A small-molecule ligand and the protein it binds are described below.
Small molecule (SMILES): Nc1ccccc1C(=O)C(=O)O

Sequence of chain 1.B:
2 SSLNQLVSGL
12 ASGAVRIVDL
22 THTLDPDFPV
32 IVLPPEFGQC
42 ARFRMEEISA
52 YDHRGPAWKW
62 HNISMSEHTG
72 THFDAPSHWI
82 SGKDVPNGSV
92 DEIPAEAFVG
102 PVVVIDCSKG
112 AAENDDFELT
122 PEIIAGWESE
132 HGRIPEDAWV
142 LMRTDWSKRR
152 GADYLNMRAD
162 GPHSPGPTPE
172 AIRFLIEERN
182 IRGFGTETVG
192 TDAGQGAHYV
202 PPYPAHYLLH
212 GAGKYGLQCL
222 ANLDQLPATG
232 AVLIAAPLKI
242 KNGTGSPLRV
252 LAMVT

Binding-site contacts:
Ligand atom C03 contacts residue LEU34 of chain 1.A at 3.6 Å (hydrophobic).
Ligand atom C09 contacts residue HIS69 of chain 1.A at 4.0 Å.
Ligand atom C09 contacts residue HIS207 of chain 1.A at 3.6 Å.
Ligand atom C06 contacts residue ILE32 of chain 1.A at 3.5 Å (hydrophobic).
Ligand atom O08 contacts residue HIS207 of chain 1.A at 3.1 Å.
Ligand atom C09 contacts residue MN1 of chain 1.E at 3.2 Å.
Ligand atom O10 contacts residue ILE32 of chain 1.A at 4.1 Å.
Ligand atom O10 contacts residue HIS79 of chain 1.A at 4.0 Å.
Ligand atom O11 contacts residue ASP75 of chain 1.A at 2.8 Å (salt-bridge).
Ligand atom O11 contacts residue GLN219 of chain 1.A at 3.9 Å.
Ligand atom C06 contacts residue TYR204 of chain 1.A at 4.1 Å (hydrophobic).
Ligand atom O10 contacts residue HIS73 of chain 1.A at 3.7 Å.
Ligand atom N12 contacts residue HIS79 of chain 1.A at 3.1 Å.
Ligand atom O10 contacts residue MN1 of chain 1.E at 2.7 Å.
Ligand atom C02 contacts residue TRP80 of chain 1.A at 3.7 Å (hydrophobic).
Ligand atom O11 contacts residue HIS69 of chain 1.A at 3.5 Å (h-bond).
Ligand atom O10 contacts residue GLN219 of chain 1.A at 3.4 Å (h-bond).
Ligand atom N12 contacts residue TRP61 of chain 1.B at 3.1 Å.
Ligand atom C01 contacts residue LEU34 of chain 1.A at 3.7 Å (hydrophobic).
Ligand atom O11 contacts residue MN1 of chain 1.E at 3.0 Å.
Ligand atom C07 contacts residue ILE32 of chain 1.A at 3.5 Å (hydrophobic).
Ligand atom C01 contacts residue TRP80 of chain 1.A at 3.7 Å (hydrophobic).
Ligand atom C02 contacts residue LEU34 of chain 1.A at 3.5 Å (hydrophobic).
Ligand atom C09 contacts residue ASP75 of chain 1.A at 3.6 Å.
Ligand atom C07 contacts residue HIS207 of chain 1.A at 3.5 Å.
Ligand atom O10 contacts residue HIS69 of chain 1.A at 3.6 Å (h-bond).
Ligand atom C01 contacts residue TYR204 of chain 1.A at 3.5 Å (hydrophobic).
Ligand atom C04 contacts residue TRP80 of chain 1.A at 4.0 Å (hydrophobic).
Ligand atom C02 contacts residue TRP59 of chain 1.B at 3.7 Å (hydrophobic).
Ligand atom O10 contacts residue ASP75 of chain 1.A at 3.9 Å.
Ligand atom C03 contacts residue TRP59 of chain 1.B at 3.5 Å (hydrophobic).
Ligand atom C07 contacts residue HIS79 of chain 1.A at 3.9 Å.
Ligand atom C04 contacts residue HIS79 of chain 1.A at 3.8 Å.
Ligand atom O11 contacts residue HIS79 of chain 1.A at 2.1 Å (h-bond).
Ligand atom C09 contacts residue HIS79 of chain 1.A at 3.1 Å.
Ligand atom C03 contacts residue TRP80 of chain 1.A at 4.0 Å (hydrophobic).
Ligand atom O11 contacts residue HIS207 of chain 1.A at 3.2 Å (h-bond).
Ligand atom C05 contacts residue ILE32 of chain 1.A at 3.6 Å (hydrophobic).
Ligand atom C09 contacts residue GLN219 of chain 1.A at 3.8 Å.
Ligand atom O08 contacts residue ILE32 of chain 1.A at 3.0 Å.

Sequence of chain 1.A:
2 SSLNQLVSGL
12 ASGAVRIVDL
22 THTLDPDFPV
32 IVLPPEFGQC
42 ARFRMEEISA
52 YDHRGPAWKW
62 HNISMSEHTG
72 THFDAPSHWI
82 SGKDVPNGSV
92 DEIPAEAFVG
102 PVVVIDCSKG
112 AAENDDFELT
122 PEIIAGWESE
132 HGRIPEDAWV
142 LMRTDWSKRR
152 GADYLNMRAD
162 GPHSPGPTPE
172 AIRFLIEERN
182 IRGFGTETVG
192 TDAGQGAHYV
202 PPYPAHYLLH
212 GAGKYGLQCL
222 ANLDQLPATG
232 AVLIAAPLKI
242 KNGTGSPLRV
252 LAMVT